Binding-site contacts:
Ligand atom C6 contacts residue TRP264 of chain 1.B at 3.6 Å (hydrophobic).
Ligand atom C5 contacts residue TRP264 of chain 1.B at 3.6 Å (hydrophobic).
Ligand atom O4 contacts residue TYR123 of chain 1.B at 2.9 Å (h-bond).
Ligand atom O5 contacts residue ASN171 of chain 1.B at 2.8 Å (h-bond).
Ligand atom O6 contacts residue ASP257 of chain 1.B at 2.5 Å (salt-bridge).
Ligand atom O5 contacts residue GLN215 of chain 1.B at 3.3 Å (h-bond).
Ligand atom O4 contacts residue HIS77 of chain 1.B at 3.1 Å (h-bond).
Ligand atom C6 contacts residue ASP257 of chain 1.B at 3.4 Å.
Ligand atom O4 contacts residue ALA173 of chain 1.B at 3.5 Å.
Ligand atom O3 contacts residue HIS77 of chain 1.B at 2.9 Å (h-bond).
Ligand atom O2 contacts residue ALA173 of chain 1.B at 3.5 Å.
Ligand atom O4 contacts residue GLY172 of chain 1.B at 3.0 Å (h-bond).
Ligand atom C5 contacts residue TRP211 of chain 1.B at 3.6 Å (hydrophobic).
Ligand atom C1 contacts residue ASN171 of chain 1.B at 3.4 Å.
Ligand atom C6 contacts residue TRP169 of chain 1.B at 3.5 Å (hydrophobic).
Ligand atom C4 contacts residue HIS28 of chain 1.B at 3.5 Å.
Ligand atom O2 contacts residue HIS78 of chain 1.B at 2.7 Å (h-bond).
Ligand atom C4 contacts residue GLN215 of chain 1.B at 3.5 Å.
Ligand atom O2 contacts residue THR234 of chain 1.B at 3.4 Å (h-bond).
Ligand atom O4 contacts residue HIS28 of chain 1.B at 2.8 Å (h-bond).
Ligand atom C2 contacts residue THR234 of chain 1.B at 3.6 Å.
Ligand atom O6 contacts residue GLN215 of chain 1.B at 2.8 Å (h-bond).
Ligand atom O3 contacts residue TRP39 of chain 1.B at 3.4 Å (h-bond).
Ligand atom O4 contacts residue ASN171 of chain 1.B at 3.4 Å (h-bond).
Ligand atom O4 contacts residue ASN171 of chain 1.B at 2.9 Å (h-bond).
Ligand atom O5 contacts residue GLY172 of chain 1.B at 3.3 Å (h-bond).
Ligand atom O7 contacts residue GLN215 of chain 1.B at 3.5 Å (h-bond).
Ligand atom O5 contacts residue ALA173 of chain 1.B at 3.2 Å.
Ligand atom O6 contacts residue TRP211 of chain 1.B at 3.2 Å (h-bond).
Ligand atom O1 contacts residue TRP39 of chain 1.B at 3.3 Å.
Ligand atom O5 contacts residue GLN215 of chain 1.B at 3.4 Å (h-bond).
Ligand atom O3 contacts residue GLY172 of chain 1.B at 3.2 Å.
Ligand atom C5 contacts residue GLN215 of chain 1.B at 3.4 Å.
Ligand atom C2 contacts residue HIS78 of chain 1.B at 3.3 Å.
Ligand atom O2 contacts residue TRP39 of chain 1.B at 2.8 Å (h-bond).
Ligand atom O3 contacts residue GLN215 of chain 1.B at 2.8 Å (h-bond).
Ligand atom O3 contacts residue THR234 of chain 1.B at 3.2 Å (h-bond).
Ligand atom C3 contacts residue GLN215 of chain 1.B at 3.6 Å.
Ligand atom C8 contacts residue TRP39 of chain 1.B at 3.5 Å (hydrophobic).
Ligand atom C1 contacts residue GLY172 of chain 1.B at 3.5 Å.

Sequence of chain 1.B:
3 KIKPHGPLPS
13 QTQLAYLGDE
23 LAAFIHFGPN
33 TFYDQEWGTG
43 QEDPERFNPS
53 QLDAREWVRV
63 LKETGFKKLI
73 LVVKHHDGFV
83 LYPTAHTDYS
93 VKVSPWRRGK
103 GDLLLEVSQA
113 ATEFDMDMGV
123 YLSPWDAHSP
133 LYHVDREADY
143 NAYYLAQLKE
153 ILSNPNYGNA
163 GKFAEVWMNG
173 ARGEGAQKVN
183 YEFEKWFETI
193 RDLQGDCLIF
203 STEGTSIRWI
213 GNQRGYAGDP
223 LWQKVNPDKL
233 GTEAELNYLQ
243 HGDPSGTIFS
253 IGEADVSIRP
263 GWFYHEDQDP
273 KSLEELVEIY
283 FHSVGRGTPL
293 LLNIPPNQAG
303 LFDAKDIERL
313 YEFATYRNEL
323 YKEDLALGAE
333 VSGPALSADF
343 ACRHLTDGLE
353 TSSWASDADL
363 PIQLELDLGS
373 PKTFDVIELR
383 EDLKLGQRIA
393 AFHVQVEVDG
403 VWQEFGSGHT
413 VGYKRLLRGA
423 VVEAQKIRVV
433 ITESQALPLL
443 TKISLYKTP

Sequence of chain 1.A:
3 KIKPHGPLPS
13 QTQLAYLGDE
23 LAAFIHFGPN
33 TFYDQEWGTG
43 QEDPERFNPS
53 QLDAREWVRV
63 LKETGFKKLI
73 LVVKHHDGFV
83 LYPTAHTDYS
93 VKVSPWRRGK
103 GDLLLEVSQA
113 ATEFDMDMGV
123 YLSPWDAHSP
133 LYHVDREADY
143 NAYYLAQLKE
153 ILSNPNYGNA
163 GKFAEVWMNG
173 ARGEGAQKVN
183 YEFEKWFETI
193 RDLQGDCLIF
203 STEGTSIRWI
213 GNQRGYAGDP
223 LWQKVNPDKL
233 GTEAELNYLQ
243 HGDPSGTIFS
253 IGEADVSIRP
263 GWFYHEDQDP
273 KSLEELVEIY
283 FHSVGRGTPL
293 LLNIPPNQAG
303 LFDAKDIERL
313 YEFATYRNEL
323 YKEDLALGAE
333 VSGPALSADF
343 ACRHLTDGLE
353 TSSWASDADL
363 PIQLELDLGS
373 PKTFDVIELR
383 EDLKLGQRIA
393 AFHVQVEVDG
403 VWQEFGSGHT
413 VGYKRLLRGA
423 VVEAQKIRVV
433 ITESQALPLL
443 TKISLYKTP

A protein and the small-molecule ligand that binds it are described below.
Small molecule (SMILES): CC(=O)N[C@@H]1[C@@H](O[C@@H]2O[C@@H](C)[C@@H](O)[C@@H](O)[C@@H]2O)[C@H](O[C@@H]2O[C@H](CO)[C@H](O)[C@H](O)[C@H]2O[C@@H]2O[C@@H](C)[C@@H](O)[C@@H](O)[C@@H]2O)[C@@H](CO)O[C@@H]1O